Sequence of chain 1.B:
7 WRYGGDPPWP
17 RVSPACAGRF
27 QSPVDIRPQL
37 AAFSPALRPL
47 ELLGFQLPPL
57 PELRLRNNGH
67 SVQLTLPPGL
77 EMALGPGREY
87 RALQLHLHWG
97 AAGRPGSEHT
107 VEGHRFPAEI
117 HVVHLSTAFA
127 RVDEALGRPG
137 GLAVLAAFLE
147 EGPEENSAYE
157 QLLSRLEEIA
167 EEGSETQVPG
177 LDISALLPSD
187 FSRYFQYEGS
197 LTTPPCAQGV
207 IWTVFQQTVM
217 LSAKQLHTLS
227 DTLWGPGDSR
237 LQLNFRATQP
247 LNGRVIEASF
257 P

This small molecule binds to this protein.
Small molecule (SMILES): NS(=O)(=O)c1ccc2ccccc2c1

Binding-site contacts:
Ligand atom C10 contacts residue LEU197 of chain 1.B at 4.1 Å (hydrophobic).
Ligand atom C7 contacts residue THR199 of chain 1.B at 3.3 Å.
Ligand atom C7 contacts residue GOL1 of chain 1.J at 3.9 Å.
Ligand atom C8 contacts residue GOL1 of chain 1.J at 4.0 Å.
Ligand atom C7 contacts residue THR198 of chain 1.B at 3.9 Å.
Ligand atom C4 contacts residue GOL1 of chain 1.J at 3.4 Å.
Ligand atom C4 contacts residue GLN90 of chain 1.B at 3.8 Å.
Ligand atom N14 contacts residue ZN1 of chain 1.H at 2.2 Å.
Ligand atom O13 contacts residue VAL119 of chain 1.B at 3.9 Å.
Ligand atom C5 contacts residue VAL119 of chain 1.B at 3.8 Å (hydrophobic).
Ligand atom C7 contacts residue LEU197 of chain 1.B at 3.9 Å (hydrophobic).
Ligand atom C5 contacts residue GLN90 of chain 1.B at 3.8 Å.
Ligand atom O12 contacts residue ZN1 of chain 1.H at 4.0 Å.
Ligand atom C6 contacts residue GOL1 of chain 1.J at 3.4 Å.
Ligand atom O12 contacts residue THR198 of chain 1.B at 3.5 Å (h-bond).
Ligand atom S11 contacts residue ZN1 of chain 1.H at 3.1 Å.
Ligand atom C4 contacts residue LEU197 of chain 1.B at 4.0 Å (hydrophobic).
Ligand atom C3 contacts residue GOL1 of chain 1.J at 4.0 Å.
Ligand atom O13 contacts residue ZN1 of chain 1.H at 2.6 Å.
Ligand atom S11 contacts residue THR198 of chain 1.B at 3.6 Å.
Ligand atom C3 contacts residue GLN90 of chain 1.B at 3.3 Å.
Ligand atom S11 contacts residue HIS92 of chain 1.B at 3.7 Å.
Ligand atom C5 contacts residue LEU197 of chain 1.B at 3.8 Å (hydrophobic).
Ligand atom N14 contacts residue HIS92 of chain 1.B at 3.2 Å (h-bond).
Ligand atom C9 contacts residue LEU197 of chain 1.B at 4.0 Å (hydrophobic).
Ligand atom C6 contacts residue LEU197 of chain 1.B at 3.9 Å (hydrophobic).
Ligand atom C3 contacts residue VAL119 of chain 1.B at 3.8 Å (hydrophobic).
Ligand atom O13 contacts residue HIS92 of chain 1.B at 3.0 Å (h-bond).
Ligand atom C8 contacts residue LEU197 of chain 1.B at 3.9 Å (hydrophobic).
Ligand atom N14 contacts residue GOL1 of chain 1.J at 3.7 Å.
Ligand atom O12 contacts residue TRP208 of chain 1.B at 3.5 Å.
Ligand atom N14 contacts residue THR198 of chain 1.B at 2.8 Å (h-bond).
Ligand atom C8 contacts residue THR199 of chain 1.B at 3.0 Å.
Ligand atom C2 contacts residue GLN90 of chain 1.B at 4.1 Å.
Ligand atom C9 contacts residue GOL1 of chain 1.J at 3.8 Å.
Ligand atom N14 contacts residue HIS94 of chain 1.B at 3.7 Å.
Ligand atom O12 contacts residue LEU197 of chain 1.B at 3.8 Å.
Ligand atom O13 contacts residue HIS117 of chain 1.B at 3.3 Å (h-bond).
Ligand atom O13 contacts residue TRP208 of chain 1.B at 3.8 Å.
Ligand atom C5 contacts residue GOL1 of chain 1.J at 3.1 Å.